Sequence of chain 1.H:
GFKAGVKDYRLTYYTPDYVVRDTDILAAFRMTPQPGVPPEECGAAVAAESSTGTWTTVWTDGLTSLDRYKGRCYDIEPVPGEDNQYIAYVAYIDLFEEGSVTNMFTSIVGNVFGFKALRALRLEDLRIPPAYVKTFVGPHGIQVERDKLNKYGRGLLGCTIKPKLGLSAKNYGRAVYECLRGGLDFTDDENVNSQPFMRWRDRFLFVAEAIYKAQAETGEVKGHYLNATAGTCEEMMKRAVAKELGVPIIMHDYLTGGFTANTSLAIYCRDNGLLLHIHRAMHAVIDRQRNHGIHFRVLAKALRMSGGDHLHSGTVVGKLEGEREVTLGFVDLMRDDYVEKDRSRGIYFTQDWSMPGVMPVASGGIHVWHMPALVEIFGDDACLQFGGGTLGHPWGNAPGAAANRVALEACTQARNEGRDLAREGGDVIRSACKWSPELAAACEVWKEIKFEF

Sequence of chain 1.G:
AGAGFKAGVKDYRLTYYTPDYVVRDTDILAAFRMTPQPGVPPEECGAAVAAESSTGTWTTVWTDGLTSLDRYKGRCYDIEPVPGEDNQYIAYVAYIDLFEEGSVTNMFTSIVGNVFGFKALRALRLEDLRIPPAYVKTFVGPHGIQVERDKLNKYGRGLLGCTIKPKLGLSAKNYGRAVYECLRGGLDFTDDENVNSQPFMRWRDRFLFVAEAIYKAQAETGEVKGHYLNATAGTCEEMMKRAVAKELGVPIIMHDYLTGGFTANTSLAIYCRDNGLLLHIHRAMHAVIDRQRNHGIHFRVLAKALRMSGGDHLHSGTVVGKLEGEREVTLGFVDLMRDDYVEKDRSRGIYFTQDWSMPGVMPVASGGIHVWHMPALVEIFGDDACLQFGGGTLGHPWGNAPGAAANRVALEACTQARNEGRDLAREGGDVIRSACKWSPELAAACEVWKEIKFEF

This protein binds this small molecule.
Small molecule (SMILES): O=C(O)[C@@](O)(COP(=O)(O)O)[C@H](O)[C@H](O)COP(=O)(O)O

Binding-site contacts:
Ligand atom O1P contacts residue GLY404 of chain 1.H at 2.7 Å (h-bond).
Ligand atom O3 contacts residue MG1 of chain 1.YA at 2.2 Å.
Ligand atom O4P contacts residue ARG295 of chain 1.H at 2.7 Å (salt-bridge).
Ligand atom O3P contacts residue GLY403 of chain 1.H at 2.9 Å (h-bond).
Ligand atom O7 contacts residue ASN123 of chain 1.G at 3.0 Å (h-bond).
Ligand atom O4 contacts residue GLY380 of chain 1.H at 3.5 Å (h-bond).
Ligand atom O7 contacts residue MG1 of chain 1.YA at 2.3 Å.
Ligand atom O7 contacts residue GLU204 of chain 1.H at 3.2 Å (salt-bridge).
Ligand atom O4 contacts residue SER379 of chain 1.H at 2.9 Å (h-bond).
Ligand atom C contacts residue LYS175 of chain 1.H at 3.3 Å.
Ligand atom O7 contacts residue LYS177 of chain 1.H at 2.7 Å (salt-bridge).
Ligand atom O2P contacts residue LYS334 of chain 1.H at 2.9 Å (salt-bridge).
Ligand atom O2 contacts residue KCX201 of chain 1.H at 3.0 Å (h-bond).
Ligand atom O2P contacts residue THR65 of chain 1.G at 3.3 Å (h-bond).
Ligand atom C2 contacts residue MG1 of chain 1.YA at 2.9 Å.
Ligand atom O2P contacts residue GLY380 of chain 1.H at 3.4 Å.
Ligand atom O2 contacts residue THR173 of chain 1.H at 2.9 Å (h-bond).
Ligand atom O1P contacts residue THR65 of chain 1.G at 2.6 Å (h-bond).
Ligand atom O1P contacts residue LYS175 of chain 1.H at 3.2 Å.
Ligand atom O2 contacts residue MG1 of chain 1.YA at 2.3 Å.
Ligand atom O3 contacts residue ASN123 of chain 1.G at 3.4 Å (h-bond).
Ligand atom O1 contacts residue LYS175 of chain 1.H at 3.1 Å (salt-bridge).
Ligand atom C3 contacts residue KCX201 of chain 1.H at 3.2 Å.
Ligand atom O7 contacts residue LYS175 of chain 1.H at 3.1 Å (salt-bridge).
Ligand atom O3 contacts residue GLU204 of chain 1.H at 2.8 Å (salt-bridge).
Ligand atom O6 contacts residue LYS334 of chain 1.H at 3.1 Å (salt-bridge).
Ligand atom O3 contacts residue HIS294 of chain 1.H at 2.9 Å (h-bond).
Ligand atom O2P contacts residue GLY381 of chain 1.H at 2.8 Å (h-bond).
Ligand atom O5P contacts residue HIS327 of chain 1.H at 2.7 Å (h-bond).
Ligand atom O3 contacts residue KCX201 of chain 1.H at 2.9 Å (h-bond).
Ligand atom P1 contacts residue THR65 of chain 1.G at 3.4 Å.
Ligand atom O2P contacts residue TRP66 of chain 1.G at 3.1 Å.
Ligand atom C contacts residue ASN123 of chain 1.G at 3.5 Å.
Ligand atom O7 contacts residue ASP203 of chain 1.H at 3.0 Å (salt-bridge).
Ligand atom C3 contacts residue MG1 of chain 1.YA at 3.1 Å.
Ligand atom O2 contacts residue LYS175 of chain 1.H at 3.0 Å (salt-bridge).
Ligand atom O2 contacts residue ASP203 of chain 1.H at 3.4 Å (salt-bridge).
Ligand atom O1P contacts residue GLY403 of chain 1.H at 3.4 Å.
Ligand atom C contacts residue MG1 of chain 1.YA at 3.0 Å.
Ligand atom O6P contacts residue ARG295 of chain 1.H at 3.0 Å (salt-bridge).